Sequence of chain 1.A:
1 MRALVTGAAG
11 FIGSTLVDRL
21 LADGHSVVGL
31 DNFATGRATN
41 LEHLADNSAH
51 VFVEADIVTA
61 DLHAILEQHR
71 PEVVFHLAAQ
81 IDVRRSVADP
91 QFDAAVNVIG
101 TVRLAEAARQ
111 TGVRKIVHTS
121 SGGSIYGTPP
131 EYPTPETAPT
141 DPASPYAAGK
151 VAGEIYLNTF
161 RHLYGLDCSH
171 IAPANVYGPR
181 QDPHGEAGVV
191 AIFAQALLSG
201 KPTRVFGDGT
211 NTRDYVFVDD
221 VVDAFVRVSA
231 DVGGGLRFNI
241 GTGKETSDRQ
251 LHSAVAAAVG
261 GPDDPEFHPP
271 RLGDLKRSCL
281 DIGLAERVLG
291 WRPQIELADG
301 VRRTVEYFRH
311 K

Binding-site contacts:
Ligand atom O1A contacts residue ARG84 of chain 1.A at 2.9 Å (salt-bridge).
Ligand atom C6' contacts residue ILE81 of chain 1.A at 3.2 Å (hydrophobic).
Ligand atom O3' contacts residue SER121 of chain 1.A at 3.1 Å (h-bond).
Ligand atom O4' contacts residue SER121 of chain 1.A at 2.8 Å (h-bond).
Ligand atom C4 contacts residue PHE206 of chain 1.A at 3.5 Å (hydrophobic).
Ligand atom O7' contacts residue SER124 of chain 1.A at 3.1 Å.
Ligand atom O3B contacts residue ARG213 of chain 1.A at 3.4 Å.
Ligand atom C1B contacts residue ASP248 of chain 1.A at 3.3 Å.
Ligand atom C3B contacts residue ASP248 of chain 1.A at 3.5 Å.
Ligand atom O2 contacts residue VAL205 of chain 1.A at 3.2 Å.
Ligand atom O2B contacts residue ARG84 of chain 1.A at 2.9 Å (salt-bridge).
Ligand atom O1' contacts residue ASN175 of chain 1.A at 3.2 Å (h-bond).
Ligand atom O1A contacts residue ALA187 of chain 1.A at 3.4 Å.
Ligand atom O4' contacts residue NAD1 of chain 1.C at 3.3 Å.
Ligand atom O4' contacts residue TYR146 of chain 1.A at 2.7 Å (h-bond).
Ligand atom O4B contacts residue VAL189 of chain 1.A at 3.3 Å.
Ligand atom C3' contacts residue ALA174 of chain 1.A at 3.4 Å (hydrophobic).
Ligand atom O3' contacts residue ALA174 of chain 1.A at 2.8 Å (h-bond).
Ligand atom O3B contacts residue ASP248 of chain 1.A at 2.7 Å (salt-bridge).
Ligand atom C6' contacts residue TYR146 of chain 1.A at 3.5 Å (hydrophobic).
Ligand atom O3A contacts residue ASN175 of chain 1.A at 3.4 Å (h-bond).
Ligand atom O1B contacts residue ASN175 of chain 1.A at 3.4 Å (h-bond).
Ligand atom N3 contacts residue ARG204 of chain 1.A at 2.8 Å (salt-bridge).
Ligand atom C4B contacts residue ASP248 of chain 1.A at 3.5 Å.
Ligand atom N2' contacts residue ASN175 of chain 1.A at 3.1 Å (h-bond).
Ligand atom O6' contacts residue ILE81 of chain 1.A at 2.6 Å (h-bond).
Ligand atom O3' contacts residue GLY123 of chain 1.A at 3.4 Å.
Ligand atom O2 contacts residue ARG204 of chain 1.A at 3.5 Å (salt-bridge).
Ligand atom O3B contacts residue ASN211 of chain 1.A at 3.2 Å (h-bond).
Ligand atom O2A contacts residue GLY188 of chain 1.A at 2.8 Å (h-bond).
Ligand atom C8' contacts residue GLY123 of chain 1.A at 3.1 Å.
Ligand atom O2' contacts residue ASP248 of chain 1.A at 2.8 Å (salt-bridge).
Ligand atom C7' contacts residue GLY123 of chain 1.A at 3.4 Å.
Ligand atom C4' contacts residue NAD1 of chain 1.C at 3.4 Å.
Ligand atom O4B contacts residue ASP248 of chain 1.A at 3.4 Å (salt-bridge).
Ligand atom O1B contacts residue ARG213 of chain 1.A at 2.7 Å (salt-bridge).
Ligand atom O1A contacts residue GLU186 of chain 1.A at 3.4 Å (salt-bridge).
Ligand atom O2A contacts residue VAL189 of chain 1.A at 3.0 Å (h-bond).
Ligand atom C8' contacts residue ARG213 of chain 1.A at 3.2 Å.
Ligand atom O1A contacts residue ARG271 of chain 1.A at 3.1 Å (salt-bridge).

A small-molecule ligand and the protein it binds are described below.
Small molecule (SMILES): CC(=O)N[C@H]1[C@@H](O[P](=O)(O)O[P](=O)(O)OC[C@H]2O[C@@H](n3ccc(=O)[nH]c3=O)[C@H](O)[C@@H]2O)O[C@H](CO)[C@H](O)[C@@H]1O